Sequence of chain 1.D:
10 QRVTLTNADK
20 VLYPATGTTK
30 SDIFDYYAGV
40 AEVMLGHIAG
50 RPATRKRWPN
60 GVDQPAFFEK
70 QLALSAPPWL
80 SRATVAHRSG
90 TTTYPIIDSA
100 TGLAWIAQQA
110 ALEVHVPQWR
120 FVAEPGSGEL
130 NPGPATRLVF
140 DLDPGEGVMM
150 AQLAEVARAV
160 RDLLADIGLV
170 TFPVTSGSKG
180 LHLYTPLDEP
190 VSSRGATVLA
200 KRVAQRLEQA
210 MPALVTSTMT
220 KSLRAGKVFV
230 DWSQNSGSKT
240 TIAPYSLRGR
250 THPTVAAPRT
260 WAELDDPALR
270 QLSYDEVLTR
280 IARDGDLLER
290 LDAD

Binding-site contacts:
Ligand atom OP1 contacts residue SER74 of chain 1.D at 4.0 Å.
Ligand atom OP3 contacts residue ALA109 of chain 1.D at 4.0 Å.
Ligand atom OP1 contacts residue THR15 of chain 1.D at 3.8 Å.
Ligand atom O4' contacts residue ARG56 of chain 1.D at 2.8 Å (salt-bridge).
Ligand atom C5' contacts residue SER74 of chain 1.D at 3.5 Å.
Ligand atom OP2 contacts residue ASN16 of chain 1.D at 3.5 Å (h-bond).
Ligand atom O6 contacts residue PHE66 of chain 1.D at 3.7 Å.
Ligand atom C5' contacts residue GLN108 of chain 1.D at 3.9 Å.
Ligand atom OP2 contacts residue PRO58 of chain 1.D at 3.3 Å (h-bond).
Ligand atom C1' contacts residue ARG56 of chain 1.D at 3.7 Å.
Ligand atom N9 contacts residue ARG56 of chain 1.D at 4.0 Å.
Ligand atom OP1 contacts residue LYS29 of chain 1.D at 3.2 Å (salt-bridge).
Ligand atom C5 contacts residue PRO58 of chain 1.D at 3.8 Å (hydrophobic).
Ligand atom C5' contacts residue ALA109 of chain 1.D at 3.9 Å (hydrophobic).
Ligand atom C4' contacts residue ARG56 of chain 1.D at 3.9 Å.
Ligand atom N2 contacts residue PHE66 of chain 1.D at 3.7 Å.
Ligand atom C4' contacts residue GLN108 of chain 1.D at 4.0 Å.
Ligand atom C4' contacts residue GLN107 of chain 1.D at 3.5 Å.
Ligand atom N1 contacts residue PHE66 of chain 1.D at 3.3 Å.
Ligand atom O4' contacts residue GLN108 of chain 1.D at 3.9 Å.
Ligand atom O6 contacts residue PRO58 of chain 1.D at 4.0 Å.
Ligand atom P contacts residue ASN16 of chain 1.D at 3.8 Å.
Ligand atom P contacts residue GLN107 of chain 1.D at 3.6 Å.
Ligand atom N2 contacts residue ARG56 of chain 1.D at 3.7 Å.
Ligand atom OP3 contacts residue LYS29 of chain 1.D at 3.8 Å.
Ligand atom OP3 contacts residue PRO58 of chain 1.D at 2.7 Å (h-bond).
Ligand atom C5' contacts residue GLN107 of chain 1.D at 3.6 Å.
Ligand atom OP2 contacts residue LYS19 of chain 1.D at 3.2 Å (salt-bridge).
Ligand atom C2 contacts residue PHE66 of chain 1.D at 3.6 Å (hydrophobic).
Ligand atom N3 contacts residue ARG56 of chain 1.D at 3.3 Å (salt-bridge).
Ligand atom C4 contacts residue ARG56 of chain 1.D at 3.8 Å.
Ligand atom P contacts residue PRO58 of chain 1.D at 3.5 Å.
Ligand atom C8 contacts residue PRO58 of chain 1.D at 3.4 Å (hydrophobic).
Ligand atom N7 contacts residue PRO58 of chain 1.D at 3.1 Å.
Ligand atom OP1 contacts residue ASN16 of chain 1.D at 3.0 Å (h-bond).
Ligand atom OP2 contacts residue GLN107 of chain 1.D at 3.9 Å.
Ligand atom O3' contacts residue GLN107 of chain 1.D at 3.1 Å (h-bond).
Ligand atom OP1 contacts residue GLN107 of chain 1.D at 3.4 Å (h-bond).
Ligand atom C6 contacts residue PHE66 of chain 1.D at 3.8 Å (hydrophobic).
Ligand atom O5' contacts residue PRO58 of chain 1.D at 3.8 Å.

This protein binds this small molecule.
Small molecule (SMILES): Nc1ccn([C@H]2C[C@H](O[P](=O)(O)OC[C@H]3O[C@@H](n4cnc5c(=O)nc(N)[nH]c54)C[C@@H]3O)[C@@H](CO[P](=O)(O)O[C@H]3C[C@H](n4cnc5c(=O)nc(N)[nH]c54)O[C@@H]3COP(=O)(O)O)O2)c(=O)n1